The small molecule below binds the protein below.
Small molecule (SMILES): Oc1cccc(-c2ccccc2)c1O

Binding-site contacts:
Ligand atom CK3 contacts residue NO1 of chain 4.C at 2.7 Å.
Ligand atom CK6 contacts residue HIS240 of chain 4.A at 3.2 Å.
Ligand atom CK6 contacts residue ASN242 of chain 4.A at 3.4 Å.
Ligand atom OK1 contacts residue GLU260 of chain 4.A at 3.2 Å (salt-bridge).
Ligand atom CKC contacts residue THR280 of chain 4.A at 3.7 Å.
Ligand atom CK1 contacts residue PHE186 of chain 4.A at 3.7 Å (hydrophobic).
Ligand atom OK1 contacts residue HIS145 of chain 4.A at 3.2 Å (h-bond).
Ligand atom CK7 contacts residue TYR249 of chain 4.A at 3.6 Å (hydrophobic).
Ligand atom CK5 contacts residue ASN242 of chain 4.A at 3.6 Å.
Ligand atom CK2 contacts residue TYR249 of chain 4.A at 3.5 Å (hydrophobic).
Ligand atom CK1 contacts residue THR280 of chain 4.A at 3.9 Å.
Ligand atom CK4 contacts residue NO1 of chain 4.C at 2.9 Å.
Ligand atom CK3 contacts residue HIS240 of chain 4.A at 3.5 Å.
Ligand atom CK9 contacts residue HIS208 of chain 4.A at 3.9 Å.
Ligand atom CK5 contacts residue HIS240 of chain 4.A at 3.4 Å.
Ligand atom OK1 contacts residue FE21 of chain 4.B at 2.2 Å.
Ligand atom OK1 contacts residue HIS240 of chain 4.A at 3.6 Å (h-bond).
Ligand atom CK3 contacts residue TYR249 of chain 4.A at 3.1 Å (hydrophobic).
Ligand atom OK1 contacts residue HIS194 of chain 4.A at 2.8 Å (h-bond).
Ligand atom OK2 contacts residue HIS209 of chain 4.A at 2.8 Å.
Ligand atom CK9 contacts residue PHE201 of chain 4.A at 3.8 Å (hydrophobic).
Ligand atom CKC contacts residue TYR249 of chain 4.A at 3.5 Å (hydrophobic).
Ligand atom CK6 contacts residue ILE172 of chain 4.A at 3.9 Å (hydrophobic).
Ligand atom CK1 contacts residue HIS240 of chain 4.A at 3.4 Å.
Ligand atom CK4 contacts residue HIS240 of chain 4.A at 3.2 Å.
Ligand atom OK2 contacts residue TYR249 of chain 4.A at 2.7 Å (h-bond).
Ligand atom OK2 contacts residue NO1 of chain 4.C at 2.3 Å (h-bond).
Ligand atom CK8 contacts residue HIS209 of chain 4.A at 3.8 Å.
Ligand atom OK2 contacts residue FE21 of chain 4.B at 2.0 Å.
Ligand atom CK4 contacts residue HIS194 of chain 4.A at 3.4 Å.
Ligand atom CK5 contacts residue PHE186 of chain 4.A at 3.6 Å (hydrophobic).
Ligand atom CK5 contacts residue HIS194 of chain 4.A at 3.5 Å.
Ligand atom CK2 contacts residue NO1 of chain 4.C at 3.9 Å.
Ligand atom OK1 contacts residue NO1 of chain 4.C at 2.5 Å (h-bond).
Ligand atom CK2 contacts residue HIS240 of chain 4.A at 3.4 Å.
Ligand atom CK6 contacts residue PHE186 of chain 4.A at 3.5 Å (hydrophobic).
Ligand atom CKA contacts residue HIS208 of chain 4.A at 3.7 Å.
Ligand atom OK2 contacts residue GLU260 of chain 4.A at 3.2 Å (salt-bridge).
Ligand atom CK3 contacts residue FE21 of chain 4.B at 2.8 Å.
Ligand atom CK4 contacts residue FE21 of chain 4.B at 2.9 Å.

Sequence of chain 4.A:
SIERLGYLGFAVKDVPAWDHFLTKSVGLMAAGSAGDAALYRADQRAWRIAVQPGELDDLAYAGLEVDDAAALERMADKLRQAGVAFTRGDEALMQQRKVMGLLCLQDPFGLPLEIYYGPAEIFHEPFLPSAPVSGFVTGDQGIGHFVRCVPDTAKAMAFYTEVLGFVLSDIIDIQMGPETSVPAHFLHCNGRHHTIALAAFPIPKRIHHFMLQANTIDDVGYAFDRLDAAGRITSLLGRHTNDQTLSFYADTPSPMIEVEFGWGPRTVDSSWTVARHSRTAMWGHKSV